A protein and the small-molecule ligand that binds it are described below.
Small molecule (SMILES): O=C(O)/C(O)=C/C(=O)c1c[nH]c2ccccc12

Binding-site contacts:
Ligand atom O08 contacts residue GLU87 of chain 1.A at 4.0 Å.
Ligand atom O05 contacts residue MG1 of chain 1.D at 2.2 Å.
Ligand atom C06 contacts residue MG1 of chain 1.D at 4.2 Å.
Ligand atom O01 contacts residue GLU87 of chain 1.A at 4.1 Å.
Ligand atom O05 contacts residue GLU87 of chain 1.A at 2.9 Å (salt-bridge).
Ligand atom O03 contacts residue MG1 of chain 1.D at 4.1 Å.
Ligand atom C04 contacts residue GLU87 of chain 1.A at 4.2 Å.
Ligand atom C02 contacts residue MG1 of chain 1.D at 2.8 Å.
Ligand atom O01 contacts residue MG1 of chain 1.D at 2.1 Å.
Ligand atom C04 contacts residue MG1 of chain 1.D at 2.9 Å.

Sequence of chain 1.A:
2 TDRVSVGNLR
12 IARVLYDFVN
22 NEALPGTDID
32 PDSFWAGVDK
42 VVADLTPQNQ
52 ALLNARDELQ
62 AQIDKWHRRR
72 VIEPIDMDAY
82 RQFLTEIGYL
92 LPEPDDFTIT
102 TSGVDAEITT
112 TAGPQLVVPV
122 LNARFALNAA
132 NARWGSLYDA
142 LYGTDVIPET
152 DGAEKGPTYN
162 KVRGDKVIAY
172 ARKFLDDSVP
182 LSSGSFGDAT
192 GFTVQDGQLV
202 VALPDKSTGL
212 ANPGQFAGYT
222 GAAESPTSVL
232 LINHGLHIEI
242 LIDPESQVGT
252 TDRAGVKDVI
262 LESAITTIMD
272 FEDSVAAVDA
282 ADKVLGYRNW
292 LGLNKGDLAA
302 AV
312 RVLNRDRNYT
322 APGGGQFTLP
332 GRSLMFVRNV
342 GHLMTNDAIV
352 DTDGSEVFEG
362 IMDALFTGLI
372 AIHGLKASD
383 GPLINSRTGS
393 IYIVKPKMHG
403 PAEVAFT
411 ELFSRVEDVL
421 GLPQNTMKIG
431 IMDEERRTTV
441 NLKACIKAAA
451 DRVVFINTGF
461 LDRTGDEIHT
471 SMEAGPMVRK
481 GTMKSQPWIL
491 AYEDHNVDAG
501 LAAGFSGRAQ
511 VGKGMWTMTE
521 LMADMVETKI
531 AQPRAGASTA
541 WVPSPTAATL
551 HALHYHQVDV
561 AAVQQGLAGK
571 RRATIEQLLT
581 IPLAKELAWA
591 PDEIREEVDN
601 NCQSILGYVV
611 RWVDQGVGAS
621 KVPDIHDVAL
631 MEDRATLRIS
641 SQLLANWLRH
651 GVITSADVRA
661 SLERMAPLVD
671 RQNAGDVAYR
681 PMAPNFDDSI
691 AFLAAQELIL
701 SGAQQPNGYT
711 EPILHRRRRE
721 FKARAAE